Binding-site contacts:
Ligand atom C13 contacts residue GLN209 of chain 1.A at 3.3 Å.
Ligand atom C14 contacts residue HIS206 of chain 1.A at 4.2 Å.
Ligand atom C7 contacts residue HIS206 of chain 1.A at 4.0 Å.
Ligand atom C8 contacts residue GLN209 of chain 1.A at 3.5 Å.
Ligand atom C8 contacts residue HIS206 of chain 1.A at 3.7 Å.
Ligand atom CL contacts residue HIS206 of chain 1.A at 4.0 Å.
Ligand atom C7 contacts residue GLN209 of chain 1.A at 3.0 Å.
Ligand atom C9 contacts residue HIS206 of chain 1.A at 3.7 Å.
Ligand atom C12 contacts residue HIS206 of chain 1.A at 3.7 Å.
Ligand atom C14 contacts residue TRP47 of chain 1.A at 4.0 Å (hydrophobic).
Ligand atom C16 contacts residue THR40 of chain 1.A at 3.8 Å.
Ligand atom C9 contacts residue TRP47 of chain 1.A at 3.6 Å (hydrophobic).
Ligand atom C15 contacts residue THR40 of chain 1.A at 4.5 Å.
Ligand atom C15 contacts residue HIS206 of chain 1.A at 3.9 Å.
Ligand atom N1 contacts residue GLN209 of chain 1.A at 4.4 Å.
Ligand atom C17 contacts residue THR40 of chain 1.A at 4.1 Å.
Ligand atom C16 contacts residue ASN39 of chain 1.A at 4.3 Å.
Ligand atom C11 contacts residue TRP47 of chain 1.A at 4.3 Å (hydrophobic).
Ligand atom C15 contacts residue TRP47 of chain 1.A at 3.3 Å (hydrophobic).
Ligand atom C10 contacts residue TRP47 of chain 1.A at 3.2 Å (hydrophobic).
Ligand atom C11 contacts residue HIS206 of chain 1.A at 3.7 Å.
Ligand atom C13 contacts residue HIS206 of chain 1.A at 3.7 Å.
Ligand atom C16 contacts residue TRP47 of chain 1.A at 3.7 Å (hydrophobic).
Ligand atom C12 contacts residue GLN209 of chain 1.A at 4.4 Å.
Ligand atom C10 contacts residue HIS206 of chain 1.A at 3.6 Å.

This small molecule binds to this protein.
Small molecule (SMILES): COC(=O)CC(=O)NCCCNCc1ccc(-c2ccccc2)c(Cl)c1

Sequence of chain 1.A:
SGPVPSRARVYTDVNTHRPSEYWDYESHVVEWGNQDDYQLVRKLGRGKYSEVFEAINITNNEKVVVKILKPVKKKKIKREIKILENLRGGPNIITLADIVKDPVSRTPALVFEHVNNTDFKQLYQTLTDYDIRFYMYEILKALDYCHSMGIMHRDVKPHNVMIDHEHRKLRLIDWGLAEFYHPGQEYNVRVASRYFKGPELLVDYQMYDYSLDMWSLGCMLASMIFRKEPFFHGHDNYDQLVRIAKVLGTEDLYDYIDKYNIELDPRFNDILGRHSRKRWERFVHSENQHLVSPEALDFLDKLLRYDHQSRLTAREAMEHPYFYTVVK